Binding-site contacts:
Ligand atom C17 contacts residue ILE101 of chain 42.A at 3.8 Å (hydrophobic).
Ligand atom O2 contacts residue TYR193 of chain 42.A at 3.4 Å.
Ligand atom C17 contacts residue TYR147 of chain 42.A at 4.0 Å (hydrophobic).
Ligand atom C18 contacts residue PHE182 of chain 42.A at 4.0 Å (hydrophobic).
Ligand atom C3 contacts residue TYR193 of chain 42.A at 3.8 Å (hydrophobic).
Ligand atom C14 contacts residue ILE101 of chain 42.A at 4.1 Å (hydrophobic).
Ligand atom C16 contacts residue ILE101 of chain 42.A at 3.5 Å (hydrophobic).
Ligand atom C1 contacts residue MET195 of chain 42.A at 4.3 Å (hydrophobic).
Ligand atom C11 contacts residue HIS241 of chain 42.A at 3.7 Å.
Ligand atom C10 contacts residue SER123 of chain 42.A at 4.2 Å.
Ligand atom C1 contacts residue TYR193 of chain 42.A at 3.8 Å (hydrophobic).
Ligand atom C1 contacts residue TYR194 of chain 42.A at 4.2 Å (hydrophobic).
Ligand atom C10 contacts residue HIS241 of chain 42.A at 3.6 Å.
Ligand atom C13 contacts residue THR102 of chain 42.A at 4.3 Å.
Ligand atom C1 contacts residue ASN215 of chain 42.A at 3.6 Å.
Ligand atom C19 contacts residue ILE125 of chain 42.A at 3.2 Å (hydrophobic).
Ligand atom C15 contacts residue ILE101 of chain 42.A at 4.1 Å (hydrophobic).
Ligand atom C18 contacts residue ILE220 of chain 42.A at 4.3 Å (hydrophobic).
Ligand atom C7 contacts residue LEU103 of chain 42.A at 3.2 Å (hydrophobic).
Ligand atom C6 contacts residue THR102 of chain 42.A at 4.3 Å.
Ligand atom C17 contacts residue ILE220 of chain 42.A at 3.9 Å (hydrophobic).
Ligand atom C16 contacts residue TYR147 of chain 42.A at 4.3 Å (hydrophobic).
Ligand atom N5 contacts residue TYR193 of chain 42.A at 4.0 Å.
Ligand atom N4 contacts residue TYR193 of chain 42.A at 3.5 Å.
Ligand atom C21 contacts residue ILE220 of chain 42.A at 3.5 Å (hydrophobic).
Ligand atom N5 contacts residue MET217 of chain 42.A at 3.3 Å (h-bond).
Ligand atom C3 contacts residue LEU103 of chain 42.A at 4.2 Å (hydrophobic).
Ligand atom O2 contacts residue MET195 of chain 42.A at 4.4 Å.
Ligand atom C21 contacts residue TYR147 of chain 42.A at 2.7 Å (hydrophobic).
Ligand atom C8 contacts residue PHE121 of chain 42.A at 4.3 Å (hydrophobic).
Ligand atom C7 contacts residue THR102 of chain 42.A at 4.2 Å.
Ligand atom C3 contacts residue PHE121 of chain 42.A at 4.4 Å (hydrophobic).
Ligand atom C8 contacts residue LEU103 of chain 42.A at 3.1 Å (hydrophobic).
Ligand atom C21 contacts residue ILE101 of chain 42.A at 4.0 Å (hydrophobic).
Ligand atom C18 contacts residue ILE125 of chain 42.A at 4.2 Å (hydrophobic).
Ligand atom N4 contacts residue MET217 of chain 42.A at 3.3 Å.
Ligand atom C13 contacts residue ILE101 of chain 42.A at 3.4 Å (hydrophobic).
Ligand atom C14 contacts residue MET217 of chain 42.A at 3.9 Å (hydrophobic).
Ligand atom C20 contacts residue ILE125 of chain 42.A at 3.4 Å (hydrophobic).
Ligand atom C14 contacts residue LEU187 of chain 42.A at 4.3 Å (hydrophobic).

A small-molecule ligand and the protein it binds are described below.
Small molecule (SMILES): COc1ccc(N2CCN(c3cccc(C)c3)CC2)nn1

Sequence of chain 42.A:
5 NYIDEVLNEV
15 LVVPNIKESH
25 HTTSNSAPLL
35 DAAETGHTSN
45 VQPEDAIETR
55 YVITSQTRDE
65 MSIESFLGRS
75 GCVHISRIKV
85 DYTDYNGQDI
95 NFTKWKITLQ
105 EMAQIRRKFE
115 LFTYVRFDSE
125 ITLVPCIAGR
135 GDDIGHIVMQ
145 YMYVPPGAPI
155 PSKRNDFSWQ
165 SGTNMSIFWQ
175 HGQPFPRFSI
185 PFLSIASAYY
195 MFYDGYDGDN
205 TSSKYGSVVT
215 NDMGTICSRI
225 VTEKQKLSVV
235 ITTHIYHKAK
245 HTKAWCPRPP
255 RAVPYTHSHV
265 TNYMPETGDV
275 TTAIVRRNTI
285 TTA